The protein below binds the small molecule below.
Small molecule (SMILES): OC[C@H]1O[C@@H](O)[C@H](O)[C@@H](O)[C@H]1O

Binding-site contacts:
Ligand atom C2 contacts residue ASN107 of chain 1.D at 3.8 Å.
Ligand atom C4 contacts residue CA1 of chain 1.P at 3.4 Å.
Ligand atom C6 contacts residue GLN53 of chain 1.D at 3.7 Å.
Ligand atom C3 contacts residue THR104 of chain 1.D at 4.0 Å.
Ligand atom O3 contacts residue TYR36 of chain 1.D at 3.4 Å (h-bond).
Ligand atom O4 contacts residue CA1 of chain 1.P at 2.5 Å.
Ligand atom O6 contacts residue GLN53 of chain 1.D at 2.6 Å (h-bond).
Ligand atom O5 contacts residue HIS50 of chain 1.D at 3.4 Å (h-bond).
Ligand atom C2 contacts residue PHB1 of chain 1.R at 2.4 Å.
Ligand atom O3 contacts residue ASN107 of chain 1.D at 3.0 Å (h-bond).
Ligand atom O6 contacts residue VAL101 of chain 1.D at 4.1 Å.
Ligand atom C2 contacts residue CA1 of chain 1.P at 4.0 Å.
Ligand atom C3 contacts residue CA1 of chain 1.P at 3.4 Å.
Ligand atom O5 contacts residue TYR36 of chain 1.D at 3.6 Å.
Ligand atom C6 contacts residue HIS50 of chain 1.D at 3.6 Å.
Ligand atom C6 contacts residue VAL101 of chain 1.D at 3.8 Å (hydrophobic).
Ligand atom C6 contacts residue ASP100 of chain 1.D at 3.5 Å.
Ligand atom O3 contacts residue THR104 of chain 1.D at 3.4 Å (h-bond).
Ligand atom O4 contacts residue ASP100 of chain 1.D at 2.6 Å (salt-bridge).
Ligand atom O4 contacts residue THR104 of chain 1.D at 3.4 Å (h-bond).
Ligand atom O6 contacts residue HIS50 of chain 1.D at 2.7 Å (h-bond).
Ligand atom C5 contacts residue PHB1 of chain 1.R at 3.6 Å.
Ligand atom C1 contacts residue TYR36 of chain 1.D at 4.1 Å (hydrophobic).
Ligand atom C3 contacts residue ASN107 of chain 1.D at 4.0 Å.
Ligand atom C6 contacts residue CYS62 of chain 1.D at 4.1 Å (hydrophobic).
Ligand atom C1 contacts residue PHB1 of chain 1.R at 1.4 Å.
Ligand atom C4 contacts residue ASP100 of chain 1.D at 3.6 Å.
Ligand atom C4 contacts residue THR104 of chain 1.D at 3.4 Å.
Ligand atom O5 contacts residue PHB1 of chain 1.R at 2.3 Å (h-bond).
Ligand atom C4 contacts residue TYR36 of chain 1.D at 4.0 Å (hydrophobic).
Ligand atom C2 contacts residue TYR36 of chain 1.D at 3.5 Å (hydrophobic).
Ligand atom C5 contacts residue GLN53 of chain 1.D at 3.9 Å.
Ligand atom C3 contacts residue PHB1 of chain 1.R at 3.7 Å.
Ligand atom O2 contacts residue PHB1 of chain 1.R at 2.9 Å (h-bond).
Ligand atom O4 contacts residue TYR36 of chain 1.D at 3.1 Å (h-bond).
Ligand atom C3 contacts residue TYR36 of chain 1.D at 3.8 Å (hydrophobic).
Ligand atom O3 contacts residue CA1 of chain 1.P at 2.5 Å.
Ligand atom C5 contacts residue HIS50 of chain 1.D at 4.1 Å.
Ligand atom C5 contacts residue ASP100 of chain 1.D at 4.2 Å.
Ligand atom O2 contacts residue ASN107 of chain 1.D at 3.2 Å (h-bond).

Sequence of chain 1.D:
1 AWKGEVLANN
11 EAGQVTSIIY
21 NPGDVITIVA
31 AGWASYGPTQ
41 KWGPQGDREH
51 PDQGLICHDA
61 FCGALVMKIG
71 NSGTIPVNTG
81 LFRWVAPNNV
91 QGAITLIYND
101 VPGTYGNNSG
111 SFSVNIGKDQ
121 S